Sequence of chain 1.D:
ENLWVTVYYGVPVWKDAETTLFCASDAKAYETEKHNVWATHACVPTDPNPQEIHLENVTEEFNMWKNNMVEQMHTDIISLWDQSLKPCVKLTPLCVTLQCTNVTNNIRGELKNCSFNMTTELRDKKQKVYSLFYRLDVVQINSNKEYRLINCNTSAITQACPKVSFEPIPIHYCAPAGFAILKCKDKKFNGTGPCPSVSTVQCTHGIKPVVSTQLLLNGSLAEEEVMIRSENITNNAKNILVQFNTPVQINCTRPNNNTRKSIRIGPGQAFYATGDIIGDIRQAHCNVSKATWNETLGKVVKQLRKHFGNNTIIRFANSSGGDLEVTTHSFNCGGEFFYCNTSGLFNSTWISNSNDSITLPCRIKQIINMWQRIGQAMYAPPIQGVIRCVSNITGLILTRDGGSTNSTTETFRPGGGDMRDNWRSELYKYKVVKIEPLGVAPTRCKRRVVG

Binding-site contacts:
Ligand atom C4 contacts residue ASN232 of chain 1.D at 4.2 Å.
Ligand atom C8 contacts residue PRO182 of chain 1.D at 3.6 Å (hydrophobic).
Ligand atom O5 contacts residue NAG1 of chain 1.U at 3.4 Å.
Ligand atom C5 contacts residue GLU181 of chain 1.D at 3.8 Å.
Ligand atom C5 contacts residue ASN232 of chain 1.D at 3.7 Å.
Ligand atom O3 contacts residue THR33 of chain 1.D at 3.3 Å (h-bond).
Ligand atom C3 contacts residue GLU34 of chain 1.D at 2.1 Å.
Ligand atom O3 contacts residue GLU34 of chain 1.D at 2.4 Å (salt-bridge).
Ligand atom N2 contacts residue ASN232 of chain 1.D at 2.9 Å (h-bond).
Ligand atom O3 contacts residue GLU34 of chain 1.D at 3.3 Å (salt-bridge).
Ligand atom C3 contacts residue SER415 of chain 1.D at 3.7 Å.
Ligand atom C1 contacts residue ASN232 of chain 1.D at 1.4 Å.
Ligand atom C1 contacts residue SER415 of chain 1.D at 3.1 Å.
Ligand atom C8 contacts residue VAL224 of chain 1.D at 3.7 Å (hydrophobic).
Ligand atom C2 contacts residue GLU34 of chain 1.D at 1.4 Å.
Ligand atom C4 contacts residue GLU34 of chain 1.D at 3.5 Å.
Ligand atom C6 contacts residue NAG1 of chain 1.U at 3.7 Å.
Ligand atom C7 contacts residue PRO182 of chain 1.D at 4.1 Å (hydrophobic).
Ligand atom O2 contacts residue GLU34 of chain 1.D at 2.1 Å (salt-bridge).
Ligand atom O5 contacts residue GLU34 of chain 1.D at 3.8 Å.
Ligand atom C1 contacts residue NAG1 of chain 1.U at 4.1 Å.
Ligand atom O5 contacts residue ASN232 of chain 1.D at 2.4 Å (h-bond).
Ligand atom C3 contacts residue ASN232 of chain 1.D at 3.8 Å.
Ligand atom C2 contacts residue SER415 of chain 1.D at 3.6 Å.
Ligand atom C6 contacts residue GLU181 of chain 1.D at 3.6 Å.
Ligand atom C7 contacts residue ASN232 of chain 1.D at 4.1 Å.
Ligand atom N2 contacts residue VAL414 of chain 1.D at 4.1 Å.
Ligand atom O4 contacts residue GLU181 of chain 1.D at 4.3 Å.
Ligand atom C5 contacts residue NAG1 of chain 1.U at 3.9 Å.
Ligand atom C7 contacts residue SER415 of chain 1.D at 4.2 Å.
Ligand atom N2 contacts residue SER415 of chain 1.D at 3.3 Å.
Ligand atom C5 contacts residue SER415 of chain 1.D at 4.1 Å.
Ligand atom C1 contacts residue GLU34 of chain 1.D at 2.7 Å.
Ligand atom O7 contacts residue ASN346 of chain 1.D at 3.5 Å (h-bond).
Ligand atom C8 contacts residue ASN346 of chain 1.D at 4.4 Å.
Ligand atom O5 contacts residue SER415 of chain 1.D at 4.0 Å.
Ligand atom O6 contacts residue GLU181 of chain 1.D at 3.2 Å.
Ligand atom C2 contacts residue ASN232 of chain 1.D at 2.5 Å.
Ligand atom C5 contacts residue VAL414 of chain 1.D at 4.1 Å (hydrophobic).
Ligand atom C5 contacts residue GLU34 of chain 1.D at 4.1 Å.

This small molecule binds to this protein.
Small molecule (SMILES): CC(=O)N[C@H]1[C@H](O[C@H]2[C@H](O)[C@@H](NC(C)=O)CO[C@@H]2CO)O[C@H](CO)[C@@H](O[C@@H]2O[C@H](CO[C@H]3O[C@H](CO[C@H]4O[C@H](CO)[C@@H](O)[C@H](O)[C@@H]4O)[C@@H](O)[C@H](O[C@H]4O[C@H](CO)[C@@H](O)[C@H](O)[C@@H]4O)[C@@H]3O)[C@@H](O)[C@H](O[C@H]3O[C@H](CO)[C@@H](O)[C@H](O)[C@@H]3O)[C@@H]2O)[C@@H]1O